Sequence of chain 1.D:
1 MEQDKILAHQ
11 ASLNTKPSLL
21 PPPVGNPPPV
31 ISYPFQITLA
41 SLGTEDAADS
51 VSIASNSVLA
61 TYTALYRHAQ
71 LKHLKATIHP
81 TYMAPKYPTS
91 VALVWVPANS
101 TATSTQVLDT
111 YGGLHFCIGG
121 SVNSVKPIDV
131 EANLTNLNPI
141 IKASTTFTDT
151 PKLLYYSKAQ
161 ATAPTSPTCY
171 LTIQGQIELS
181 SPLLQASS

Binding-site contacts:
Ligand atom O5' contacts residue ASN133 of chain 1.C at 2.9 Å (h-bond).
Ligand atom O4' contacts residue VAL94 of chain 1.C at 2.7 Å.
Ligand atom O4 contacts residue LEU114 of chain 1.C at 2.8 Å (h-bond).
Ligand atom N3 contacts residue GLY113 of chain 1.C at 2.1 Å.
Ligand atom C5 contacts residue VAL94 of chain 1.C at 2.5 Å (hydrophobic).
Ligand atom C1' contacts residue TRP95 of chain 1.C at 2.4 Å (hydrophobic).
Ligand atom C4 contacts residue VAL107 of chain 1.C at 2.6 Å (hydrophobic).
Ligand atom N3 contacts residue LEU114 of chain 1.C at 2.9 Å (h-bond).
Ligand atom C5 contacts residue GLY113 of chain 1.C at 1.2 Å.
Ligand atom C4 contacts residue VAL94 of chain 1.C at 2.8 Å (hydrophobic).
Ligand atom O4 contacts residue VAL107 of chain 1.C at 1.8 Å.
Ligand atom C6 contacts residue TYR111 of chain 1.C at 3.1 Å (hydrophobic).
Ligand atom OP1 contacts residue ASN136 of chain 1.C at 2.4 Å (h-bond).
Ligand atom O4 contacts residue GLU131 of chain 1.C at 2.6 Å (salt-bridge).
Ligand atom O2 contacts residue VAL94 of chain 1.C at 1.5 Å.
Ligand atom OP2 contacts residue ASN133 of chain 1.C at 2.5 Å.
Ligand atom C2 contacts residue LEU93 of chain 1.C at 2.0 Å (hydrophobic).
Ligand atom C6 contacts residue VAL94 of chain 1.C at 1.8 Å (hydrophobic).
Ligand atom O4 contacts residue GLY113 of chain 1.C at 2.0 Å.
Ligand atom C5 contacts residue GLY112 of chain 1.C at 2.6 Å.
Ligand atom O4' contacts residue TRP95 of chain 1.C at 2.8 Å (h-bond).
Ligand atom N1 contacts residue GLY112 of chain 1.C at 2.9 Å (h-bond).
Ligand atom C4 contacts residue LEU93 of chain 1.C at 2.9 Å (hydrophobic).
Ligand atom N3 contacts residue LEU93 of chain 1.C at 1.6 Å (h-bond).
Ligand atom C6 contacts residue GLY113 of chain 1.C at 1.8 Å.
Ligand atom O3' contacts residue GLU131 of chain 1.C at 2.8 Å (salt-bridge).
Ligand atom N1 contacts residue VAL94 of chain 1.C at 1.9 Å.
Ligand atom C2 contacts residue GLY113 of chain 1.C at 2.8 Å.
Ligand atom N1 contacts residue GLY113 of chain 1.C at 2.8 Å.
Ligand atom C2 contacts residue VAL94 of chain 1.C at 1.7 Å (hydrophobic).
Ligand atom C4 contacts residue LEU114 of chain 1.C at 2.8 Å (hydrophobic).
Ligand atom O2' contacts residue TRP95 of chain 1.C at 2.5 Å.
Ligand atom C4 contacts residue GLY113 of chain 1.C at 1.2 Å.
Ligand atom O2 contacts residue LEU93 of chain 1.C at 1.9 Å (h-bond).
Ligand atom C1' contacts residue VAL94 of chain 1.C at 2.6 Å (hydrophobic).
Ligand atom N3 contacts residue VAL94 of chain 1.C at 2.3 Å.
Ligand atom C4' contacts residue TRP95 of chain 1.C at 3.0 Å (hydrophobic).
Ligand atom C5 contacts residue THR110 of chain 1.C at 2.9 Å.
Ligand atom C6 contacts residue GLY112 of chain 1.C at 2.2 Å.
Ligand atom N3 contacts residue VAL107 of chain 1.C at 2.9 Å.

Sequence of chain 1.C:
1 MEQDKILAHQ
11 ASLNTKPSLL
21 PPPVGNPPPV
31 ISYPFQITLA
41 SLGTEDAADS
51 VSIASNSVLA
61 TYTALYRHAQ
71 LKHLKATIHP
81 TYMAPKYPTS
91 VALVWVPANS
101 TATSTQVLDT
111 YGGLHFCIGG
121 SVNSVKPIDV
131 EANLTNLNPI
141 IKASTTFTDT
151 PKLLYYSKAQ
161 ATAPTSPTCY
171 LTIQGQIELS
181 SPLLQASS

This small molecule binds to this protein.
Small molecule (SMILES): O=c1ccn([C@@H]2O[C@H](CO[P](=O)(O)O[C@H]3[C@@H](O)[C@H](n4ccc(=O)[nH]c4=O)O[C@@H]3COP(=O)(O)O)[C@@H](O)[C@H]2O)c(=O)[nH]1

Sequence of chain 2.C:
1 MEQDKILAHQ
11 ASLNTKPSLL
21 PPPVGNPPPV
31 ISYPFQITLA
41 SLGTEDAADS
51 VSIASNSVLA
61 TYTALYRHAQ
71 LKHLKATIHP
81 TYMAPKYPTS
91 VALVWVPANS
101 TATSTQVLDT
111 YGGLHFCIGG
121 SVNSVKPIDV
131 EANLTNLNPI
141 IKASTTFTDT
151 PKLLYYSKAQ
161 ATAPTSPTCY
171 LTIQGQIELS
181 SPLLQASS